This small molecule binds to this protein.
Small molecule (SMILES): CC(=O)N[C@H]1[C@H](O[C@H]2[C@H](O)[C@@H](NC(C)=O)CO[C@@H]2CO)O[C@H](CO)[C@@H](O[C@@H]2O[C@H](CO[C@H]3O[C@H](CO)[C@@H](O)[C@H](O)[C@@H]3O)[C@@H](O)[C@H](O[C@H]3O[C@H](CO)[C@@H](O)[C@H](O)[C@@H]3O)[C@@H]2O)[C@@H]1O

Binding-site contacts:
Ligand atom C4 contacts residue ASN388 of chain 45.E at 4.2 Å.
Ligand atom C6 contacts residue ASP338 of chain 45.E at 3.3 Å.
Ligand atom C5 contacts residue ASN388 of chain 45.E at 3.6 Å.
Ligand atom N2 contacts residue TYR41 of chain 45.E at 4.3 Å.
Ligand atom N2 contacts residue ASN388 of chain 45.E at 2.9 Å (h-bond).
Ligand atom C2 contacts residue ARG358 of chain 45.E at 4.3 Å.
Ligand atom O6 contacts residue ASP338 of chain 45.E at 2.9 Å (salt-bridge).
Ligand atom C3 contacts residue ASP338 of chain 45.E at 4.5 Å.
Ligand atom C3 contacts residue TYR41 of chain 45.E at 4.2 Å (hydrophobic).
Ligand atom C8 contacts residue SER390 of chain 45.E at 3.3 Å.
Ligand atom C5 contacts residue ASP338 of chain 45.E at 3.5 Å.
Ligand atom C4 contacts residue ASP338 of chain 45.E at 4.3 Å.
Ligand atom C1 contacts residue ARG358 of chain 45.E at 3.7 Å.
Ligand atom O6 contacts residue HIS339 of chain 45.E at 3.9 Å.
Ligand atom O7 contacts residue GLN39 of chain 45.E at 2.9 Å (h-bond).
Ligand atom C1 contacts residue ASN388 of chain 45.E at 1.4 Å.
Ligand atom C2 contacts residue ASN388 of chain 45.E at 2.5 Å.
Ligand atom O4 contacts residue ASP338 of chain 45.E at 4.2 Å.
Ligand atom C1 contacts residue ASP338 of chain 45.E at 4.3 Å.
Ligand atom C6 contacts residue ARG358 of chain 45.E at 4.4 Å.
Ligand atom C5 contacts residue TYR41 of chain 45.E at 3.4 Å (hydrophobic).
Ligand atom O5 contacts residue ASP338 of chain 45.E at 4.2 Å.
Ligand atom C8 contacts residue TYR41 of chain 45.E at 3.6 Å (hydrophobic).
Ligand atom O5 contacts residue ASN388 of chain 45.E at 2.3 Å (h-bond).
Ligand atom O6 contacts residue TYR386 of chain 45.E at 4.0 Å.
Ligand atom C3 contacts residue ASN388 of chain 45.E at 3.8 Å.
Ligand atom C7 contacts residue GLN39 of chain 45.E at 4.1 Å.
Ligand atom O7 contacts residue ASN388 of chain 45.E at 3.9 Å.
Ligand atom C7 contacts residue TYR41 of chain 45.E at 3.5 Å (hydrophobic).
Ligand atom C7 contacts residue ASN388 of chain 45.E at 3.6 Å.
Ligand atom O7 contacts residue TYR41 of chain 45.E at 3.3 Å (h-bond).
Ligand atom O6 contacts residue TYR41 of chain 45.E at 3.6 Å.
Ligand atom C6 contacts residue TYR41 of chain 45.E at 3.6 Å (hydrophobic).
Ligand atom O6 contacts residue ARG358 of chain 45.E at 3.3 Å.
Ligand atom C7 contacts residue SER390 of chain 45.E at 4.2 Å.
Ligand atom O4 contacts residue TYR41 of chain 45.E at 3.5 Å (h-bond).
Ligand atom C8 contacts residue GLU61 of chain 45.E at 3.3 Å.
Ligand atom O5 contacts residue ARG358 of chain 45.E at 3.4 Å (salt-bridge).
Ligand atom C4 contacts residue TYR41 of chain 45.E at 3.9 Å (hydrophobic).
Ligand atom O5 contacts residue TYR41 of chain 45.E at 4.4 Å.

Sequence of chain 45.E:
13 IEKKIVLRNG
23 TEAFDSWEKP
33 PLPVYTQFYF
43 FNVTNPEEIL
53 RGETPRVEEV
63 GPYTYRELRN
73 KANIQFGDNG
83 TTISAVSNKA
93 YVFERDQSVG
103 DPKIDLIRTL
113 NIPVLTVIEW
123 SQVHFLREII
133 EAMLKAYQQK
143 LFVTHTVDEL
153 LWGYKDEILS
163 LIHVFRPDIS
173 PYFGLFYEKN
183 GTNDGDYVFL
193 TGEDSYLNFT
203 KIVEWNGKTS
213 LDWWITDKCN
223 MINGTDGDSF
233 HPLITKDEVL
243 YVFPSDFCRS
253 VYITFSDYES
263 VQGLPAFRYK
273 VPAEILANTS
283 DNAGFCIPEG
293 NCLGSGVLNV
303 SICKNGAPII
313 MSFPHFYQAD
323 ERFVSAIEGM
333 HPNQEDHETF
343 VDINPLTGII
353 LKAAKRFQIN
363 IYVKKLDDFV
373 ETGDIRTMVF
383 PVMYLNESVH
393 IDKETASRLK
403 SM